Sequence of chain 1.Y:
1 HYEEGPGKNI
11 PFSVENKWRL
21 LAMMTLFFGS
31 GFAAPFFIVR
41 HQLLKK

A small-molecule ligand and the protein it binds are described below.
Small molecule (SMILES): CCCCCCCCCCO[C@@H]1O[C@H](CO)[C@@H](O[C@H]2O[C@H](CO)[C@@H](O)[C@H](O)[C@H]2O)[C@H](O)[C@H]1O

Sequence of chain 1.Z:
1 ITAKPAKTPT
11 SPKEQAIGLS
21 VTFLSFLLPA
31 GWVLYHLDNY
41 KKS

Sequence of chain 1.Q:
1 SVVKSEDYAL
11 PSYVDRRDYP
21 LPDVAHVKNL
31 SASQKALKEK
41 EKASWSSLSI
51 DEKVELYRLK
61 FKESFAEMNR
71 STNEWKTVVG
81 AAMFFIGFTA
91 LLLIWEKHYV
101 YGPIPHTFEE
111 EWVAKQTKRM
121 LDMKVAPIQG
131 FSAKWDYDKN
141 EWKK

Binding-site contacts:
Ligand atom C43 contacts residue LEU35 of chain 1.N at 3.9 Å (hydrophobic).
Ligand atom C37 contacts residue PHE459 of chain 1.N at 3.8 Å (hydrophobic).
Ligand atom O5 contacts residue TRP95 of chain 1.Q at 3.3 Å.
Ligand atom C19 contacts residue GLY31 of chain 1.Z at 4.1 Å.
Ligand atom O3 contacts residue TRP32 of chain 1.Z at 4.0 Å.
Ligand atom C37 contacts residue LEU462 of chain 1.N at 3.8 Å (hydrophobic).
Ligand atom C25 contacts residue TRP95 of chain 1.Q at 3.5 Å (hydrophobic).
Ligand atom O55 contacts residue TRP32 of chain 1.Z at 3.1 Å.
Ligand atom O16 contacts residue GLY31 of chain 1.Z at 3.8 Å.
Ligand atom C1 contacts residue TRP32 of chain 1.Z at 3.6 Å (hydrophobic).
Ligand atom C6 contacts residue LEU28 of chain 1.Z at 4.0 Å (hydrophobic).
Ligand atom O3 contacts residue HIS36 of chain 1.Z at 3.5 Å.
Ligand atom C43 contacts residue PHE36 of chain 1.Y at 4.0 Å (hydrophobic).
Ligand atom O16 contacts residue LEU28 of chain 1.Z at 3.8 Å.
Ligand atom C43 contacts residue PHE459 of chain 1.N at 3.7 Å (hydrophobic).
Ligand atom C18 contacts residue TRP95 of chain 1.Q at 4.0 Å (hydrophobic).
Ligand atom C57 contacts residue TRP95 of chain 1.Q at 3.6 Å (hydrophobic).
Ligand atom C28 contacts residue LEU27 of chain 1.Z at 3.8 Å (hydrophobic).
Ligand atom C28 contacts residue TRP95 of chain 1.Q at 4.1 Å (hydrophobic).
Ligand atom C11 contacts residue TYR35 of chain 1.Z at 3.9 Å (hydrophobic).
Ligand atom C5 contacts residue TYR35 of chain 1.Z at 3.8 Å (hydrophobic).
Ligand atom O1 contacts residue TYR35 of chain 1.Z at 3.1 Å.
Ligand atom O6 contacts residue TYR35 of chain 1.Z at 2.8 Å (h-bond).
Ligand atom O49 contacts residue LEU28 of chain 1.Z at 2.9 Å (h-bond).
Ligand atom C1 contacts residue LEU28 of chain 1.Z at 3.9 Å (hydrophobic).
Ligand atom C19 contacts residue LEU27 of chain 1.Z at 3.5 Å (hydrophobic).
Ligand atom O16 contacts residue LEU27 of chain 1.Z at 4.0 Å.
Ligand atom C9 contacts residue TYR35 of chain 1.Z at 4.0 Å (hydrophobic).
Ligand atom O61 contacts residue TRP95 of chain 1.Q at 2.9 Å (h-bond).
Ligand atom C1 contacts residue GLY31 of chain 1.Z at 3.9 Å.
Ligand atom O16 contacts residue TRP95 of chain 1.Q at 3.9 Å.
Ligand atom C40 contacts residue PHE36 of chain 1.Y at 3.9 Å (hydrophobic).
Ligand atom C22 contacts residue TRP95 of chain 1.Q at 3.8 Å (hydrophobic).
Ligand atom C25 contacts residue LEU92 of chain 1.Q at 3.9 Å (hydrophobic).
Ligand atom C43 contacts residue LEU34 of chain 1.Z at 4.1 Å (hydrophobic).
Ligand atom O49 contacts residue TRP32 of chain 1.Z at 3.6 Å (h-bond).
Ligand atom C31 contacts residue LEU27 of chain 1.Z at 4.1 Å (hydrophobic).
Ligand atom C10 contacts residue TYR35 of chain 1.Z at 3.5 Å (hydrophobic).
Ligand atom C18 contacts residue LEU28 of chain 1.Z at 4.0 Å (hydrophobic).
Ligand atom O61 contacts residue TYR99 of chain 1.Q at 3.9 Å.

Sequence of chain 1.N:
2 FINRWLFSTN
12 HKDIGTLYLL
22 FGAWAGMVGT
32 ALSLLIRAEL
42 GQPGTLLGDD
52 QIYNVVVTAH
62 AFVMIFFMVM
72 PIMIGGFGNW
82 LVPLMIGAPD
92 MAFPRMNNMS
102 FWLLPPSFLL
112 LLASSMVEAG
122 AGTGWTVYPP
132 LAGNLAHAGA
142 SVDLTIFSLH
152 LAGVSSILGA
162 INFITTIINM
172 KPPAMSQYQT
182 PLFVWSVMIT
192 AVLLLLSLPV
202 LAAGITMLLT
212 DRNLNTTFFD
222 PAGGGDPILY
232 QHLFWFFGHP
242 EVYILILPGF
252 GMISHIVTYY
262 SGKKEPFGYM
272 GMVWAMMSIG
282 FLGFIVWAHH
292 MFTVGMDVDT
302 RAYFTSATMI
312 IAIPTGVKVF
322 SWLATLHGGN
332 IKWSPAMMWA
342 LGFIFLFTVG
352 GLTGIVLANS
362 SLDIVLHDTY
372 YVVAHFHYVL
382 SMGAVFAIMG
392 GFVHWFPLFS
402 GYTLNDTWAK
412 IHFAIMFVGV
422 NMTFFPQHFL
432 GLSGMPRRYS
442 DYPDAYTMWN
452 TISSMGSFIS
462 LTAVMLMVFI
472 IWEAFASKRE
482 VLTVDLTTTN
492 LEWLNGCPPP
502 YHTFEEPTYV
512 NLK